This small molecule binds to this protein.
Small molecule (SMILES): CC(=O)N[C@@H]1[C@@H](O)[C@H](O)[C@@H](CO)O[C@H]1O

Binding-site contacts:
Ligand atom C3 contacts residue ASN71 of chain 1.C at 3.8 Å.
Ligand atom C2 contacts residue ASN71 of chain 1.C at 2.4 Å.
Ligand atom C5 contacts residue ASN71 of chain 1.C at 3.7 Å.
Ligand atom O7 contacts residue ASN71 of chain 1.C at 2.8 Å (h-bond).
Ligand atom O6 contacts residue PRO69 of chain 1.C at 4.2 Å.
Ligand atom O5 contacts residue ASN71 of chain 1.C at 2.4 Å (h-bond).
Ligand atom C1 contacts residue ASN71 of chain 1.C at 1.4 Å.
Ligand atom O4 contacts residue THR253 of chain 1.C at 4.3 Å.
Ligand atom C7 contacts residue ASN71 of chain 1.C at 3.1 Å.
Ligand atom C8 contacts residue ASN71 of chain 1.C at 4.3 Å.
Ligand atom N2 contacts residue ASN71 of chain 1.C at 2.9 Å (h-bond).
Ligand atom C4 contacts residue ASN71 of chain 1.C at 4.2 Å.
Ligand atom O6 contacts residue PRO256 of chain 1.C at 4.3 Å.

Sequence of chain 1.C:
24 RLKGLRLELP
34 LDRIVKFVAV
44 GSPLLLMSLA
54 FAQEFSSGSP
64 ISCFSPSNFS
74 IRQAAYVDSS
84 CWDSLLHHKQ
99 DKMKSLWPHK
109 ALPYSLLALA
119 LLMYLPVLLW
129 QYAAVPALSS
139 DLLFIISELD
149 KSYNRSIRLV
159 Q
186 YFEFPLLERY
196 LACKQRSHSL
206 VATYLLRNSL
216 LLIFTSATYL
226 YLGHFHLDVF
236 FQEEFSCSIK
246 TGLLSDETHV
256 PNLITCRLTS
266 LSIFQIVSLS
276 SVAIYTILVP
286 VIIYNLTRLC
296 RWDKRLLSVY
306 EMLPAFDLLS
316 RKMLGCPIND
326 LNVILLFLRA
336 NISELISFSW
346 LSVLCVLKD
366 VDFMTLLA